The small molecule below binds the protein below.
Small molecule (SMILES): O=c1cc(Br)cc[nH]1

Sequence of chain 1.A:
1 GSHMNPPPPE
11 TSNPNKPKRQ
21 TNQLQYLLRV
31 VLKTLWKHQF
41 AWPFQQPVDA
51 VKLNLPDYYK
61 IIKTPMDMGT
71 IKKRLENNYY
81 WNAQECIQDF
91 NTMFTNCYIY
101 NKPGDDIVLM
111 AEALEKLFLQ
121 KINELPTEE

Binding-site contacts:
Ligand atom C4 contacts residue ILE107 of chain 1.A at 3.9 Å (hydrophobic).
Ligand atom C1 contacts residue TYR100 of chain 1.A at 4.0 Å (hydrophobic).
Ligand atom C2 contacts residue ILE107 of chain 1.A at 4.1 Å (hydrophobic).
Ligand atom O1 contacts residue TYR100 of chain 1.A at 3.7 Å.
Ligand atom C1 contacts residue LEU55 of chain 1.A at 4.0 Å (hydrophobic).
Ligand atom C1 contacts residue ILE107 of chain 1.A at 4.3 Å (hydrophobic).
Ligand atom C1 contacts residue ASN101 of chain 1.A at 3.2 Å.
Ligand atom O1 contacts residue LEU55 of chain 1.A at 3.6 Å.
Ligand atom C4 contacts residue VAL48 of chain 1.A at 4.0 Å (hydrophobic).
Ligand atom C4 contacts residue TYR58 of chain 1.A at 4.5 Å (hydrophobic).
Ligand atom C5 contacts residue TYR100 of chain 1.A at 4.3 Å (hydrophobic).
Ligand atom BR1 contacts residue LEU53 of chain 1.A at 4.5 Å.
Ligand atom N1 contacts residue ILE107 of chain 1.A at 4.3 Å.
Ligand atom C5 contacts residue ILE107 of chain 1.A at 4.3 Å (hydrophobic).
Ligand atom BR1 contacts residue PRO43 of chain 1.A at 3.7 Å.
Ligand atom C4 contacts residue ASN101 of chain 1.A at 4.0 Å.
Ligand atom C3 contacts residue ILE107 of chain 1.A at 3.9 Å (hydrophobic).
Ligand atom BR1 contacts residue ILE107 of chain 1.A at 4.0 Å.
Ligand atom BR1 contacts residue VAL48 of chain 1.A at 3.8 Å.
Ligand atom C5 contacts residue ASN101 of chain 1.A at 2.8 Å.
Ligand atom C5 contacts residue TYR58 of chain 1.A at 4.0 Å (hydrophobic).
Ligand atom C5 contacts residue CYS97 of chain 1.A at 4.2 Å (hydrophobic).
Ligand atom C2 contacts residue LEU55 of chain 1.A at 4.2 Å (hydrophobic).
Ligand atom N1 contacts residue ASN101 of chain 1.A at 2.5 Å (h-bond).
Ligand atom C3 contacts residue VAL48 of chain 1.A at 4.0 Å (hydrophobic).
Ligand atom C2 contacts residue ASN101 of chain 1.A at 4.5 Å.
Ligand atom N1 contacts residue TYR58 of chain 1.A at 4.1 Å.
Ligand atom O1 contacts residue ASN101 of chain 1.A at 2.8 Å (h-bond).
Ligand atom N1 contacts residue TYR100 of chain 1.A at 3.4 Å.